This protein binds this small molecule.
Small molecule (SMILES): CC(=O)N[C@H]1[C@H](O[C@H]2[C@H](O)[C@@H](NC(C)=O)CO[C@@H]2CO)O[C@H](CO)[C@@H](O[C@@H]2O[C@H](CO[C@H]3O[C@H](CO)[C@@H](O)[C@H](O)[C@@H]3O)[C@@H](O)[C@H](O[C@H]3O[C@H](CO)[C@@H](O)[C@H](O)[C@@H]3O)[C@@H]2O)[C@@H]1O

Binding-site contacts:
Ligand atom C2 contacts residue ASN159 of chain 2.C at 2.5 Å.
Ligand atom C4 contacts residue TRP216 of chain 3.C at 4.0 Å (hydrophobic).
Ligand atom C1 contacts residue SER213 of chain 3.C at 4.2 Å.
Ligand atom C1 contacts residue TRP216 of chain 3.C at 4.0 Å (hydrophobic).
Ligand atom C3 contacts residue SER213 of chain 3.C at 3.9 Å.
Ligand atom N2 contacts residue ASN159 of chain 2.C at 2.9 Å (h-bond).
Ligand atom O4 contacts residue TRP216 of chain 3.C at 4.2 Å.
Ligand atom C7 contacts residue PRO215 of chain 3.C at 4.3 Å (hydrophobic).
Ligand atom O6 contacts residue TRP216 of chain 3.C at 4.4 Å.
Ligand atom O6 contacts residue TRP216 of chain 3.C at 4.2 Å.
Ligand atom C4 contacts residue ASN159 of chain 2.C at 4.2 Å.
Ligand atom C1 contacts residue ASN159 of chain 2.C at 1.4 Å.
Ligand atom O7 contacts residue PRO215 of chain 3.C at 3.3 Å.
Ligand atom C8 contacts residue SER213 of chain 3.C at 3.5 Å.
Ligand atom C3 contacts residue ASN159 of chain 2.C at 3.8 Å.
Ligand atom O5 contacts residue TRP216 of chain 3.C at 4.3 Å.
Ligand atom O5 contacts residue ASN159 of chain 2.C at 2.4 Å (h-bond).
Ligand atom C8 contacts residue THR161 of chain 2.C at 4.0 Å.
Ligand atom C5 contacts residue ASN159 of chain 2.C at 3.6 Å.
Ligand atom C7 contacts residue SER213 of chain 3.C at 3.6 Å.
Ligand atom N2 contacts residue SER213 of chain 3.C at 2.9 Å (h-bond).
Ligand atom C7 contacts residue ASN159 of chain 2.C at 3.5 Å.
Ligand atom O7 contacts residue TRP216 of chain 3.C at 2.8 Å (h-bond).
Ligand atom C2 contacts residue SER213 of chain 3.C at 3.8 Å.
Ligand atom C2 contacts residue TRP216 of chain 3.C at 4.1 Å (hydrophobic).
Ligand atom C3 contacts residue TRP216 of chain 3.C at 4.4 Å (hydrophobic).
Ligand atom C8 contacts residue ILE236 of chain 2.C at 4.0 Å (hydrophobic).
Ligand atom O7 contacts residue ARG214 of chain 3.C at 4.2 Å.
Ligand atom C5 contacts residue LEU238 of chain 2.C at 4.1 Å (hydrophobic).
Ligand atom O3 contacts residue SER213 of chain 3.C at 4.3 Å.
Ligand atom C6 contacts residue THR161 of chain 2.C at 4.0 Å.
Ligand atom N2 contacts residue TRP216 of chain 3.C at 4.4 Å.
Ligand atom O3 contacts residue TRP216 of chain 3.C at 3.7 Å.
Ligand atom C7 contacts residue TRP216 of chain 3.C at 3.8 Å (hydrophobic).
Ligand atom C6 contacts residue TRP216 of chain 3.C at 3.8 Å (hydrophobic).
Ligand atom O7 contacts residue ASN159 of chain 2.C at 3.7 Å.
Ligand atom O6 contacts residue THR161 of chain 2.C at 4.4 Å.
Ligand atom C5 contacts residue TRP216 of chain 3.C at 3.7 Å (hydrophobic).

Sequence of chain 2.C:
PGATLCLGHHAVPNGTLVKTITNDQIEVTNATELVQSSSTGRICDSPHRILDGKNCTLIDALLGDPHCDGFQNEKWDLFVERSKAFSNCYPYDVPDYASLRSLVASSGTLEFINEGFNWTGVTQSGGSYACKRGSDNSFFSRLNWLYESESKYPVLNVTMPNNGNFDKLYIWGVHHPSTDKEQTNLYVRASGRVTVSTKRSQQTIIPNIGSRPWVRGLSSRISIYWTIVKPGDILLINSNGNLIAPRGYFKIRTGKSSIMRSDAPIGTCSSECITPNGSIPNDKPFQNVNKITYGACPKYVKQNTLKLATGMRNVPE

Sequence of chain 3.C:
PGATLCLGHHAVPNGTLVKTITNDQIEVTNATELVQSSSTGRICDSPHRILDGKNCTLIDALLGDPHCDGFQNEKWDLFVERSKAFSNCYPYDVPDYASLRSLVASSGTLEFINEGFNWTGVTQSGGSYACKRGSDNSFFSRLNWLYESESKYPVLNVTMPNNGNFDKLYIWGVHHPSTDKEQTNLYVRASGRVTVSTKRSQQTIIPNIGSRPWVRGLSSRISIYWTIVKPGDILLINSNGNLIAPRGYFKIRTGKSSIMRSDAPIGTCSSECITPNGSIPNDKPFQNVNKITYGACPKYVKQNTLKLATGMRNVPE